A small-molecule ligand and the protein it binds are described below.
Small molecule (SMILES): CCCCCCCC(=O)OC[C@H](COP(=O)(O)O[C@@H]1[C@H](O)[C@H](O)[C@@H](OP(=O)(O)O)[C@H](OP(=O)(O)O)[C@H]1O)OC(=O)CCCCCCC

Sequence of chain 1.H:
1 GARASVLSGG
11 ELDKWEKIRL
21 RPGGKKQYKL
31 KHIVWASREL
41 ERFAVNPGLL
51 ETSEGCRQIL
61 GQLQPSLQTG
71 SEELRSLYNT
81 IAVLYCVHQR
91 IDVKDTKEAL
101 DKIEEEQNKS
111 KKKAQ

Sequence of chain 1.F:
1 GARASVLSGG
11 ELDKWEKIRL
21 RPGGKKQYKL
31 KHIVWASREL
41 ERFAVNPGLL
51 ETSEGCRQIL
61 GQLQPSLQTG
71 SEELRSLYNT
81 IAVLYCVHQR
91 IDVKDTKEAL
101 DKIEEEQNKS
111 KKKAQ

Binding-site contacts:
Ligand atom C4 contacts residue PIO1 of chain 1.NA at 4.3 Å.
Ligand atom O43 contacts residue PIO1 of chain 1.NA at 2.1 Å (h-bond).
Ligand atom O1A contacts residue SER76 of chain 1.F at 4.2 Å.
Ligand atom C3A contacts residue SER76 of chain 1.F at 3.5 Å.
Ligand atom C8A contacts residue LEU20 of chain 1.F at 3.4 Å (hydrophobic).
Ligand atom O4 contacts residue PIO1 of chain 1.NA at 3.7 Å.
Ligand atom O41 contacts residue PIO1 of chain 1.NA at 3.0 Å (h-bond).
Ligand atom O53 contacts residue GLY23 of chain 1.H at 4.2 Å.
Ligand atom O52 contacts residue SER76 of chain 1.F at 4.2 Å.
Ligand atom P4 contacts residue PIO1 of chain 1.NA at 2.1 Å.
Ligand atom C7A contacts residue LEU20 of chain 1.F at 3.4 Å (hydrophobic).
Ligand atom C4A contacts residue SER76 of chain 1.F at 3.6 Å.
Ligand atom O42 contacts residue PIO1 of chain 1.NA at 1.7 Å (h-bond).
Ligand atom C5A contacts residue SER76 of chain 1.F at 3.8 Å.
Ligand atom C4A contacts residue THR80 of chain 1.F at 4.2 Å.